Binding-site contacts:
Ligand atom C2 contacts residue ASN100 of chain 1.D at 2.5 Å.
Ligand atom N2 contacts residue ASN100 of chain 1.D at 2.9 Å (h-bond).
Ligand atom O5 contacts residue ASN100 of chain 1.D at 2.4 Å (h-bond).
Ligand atom C3 contacts residue ASN100 of chain 1.D at 3.8 Å.
Ligand atom C5 contacts residue ASN100 of chain 1.D at 3.7 Å.
Ligand atom O7 contacts residue ASN100 of chain 1.D at 2.9 Å (h-bond).
Ligand atom C8 contacts residue PRO98 of chain 1.D at 4.2 Å (hydrophobic).
Ligand atom O5 contacts residue SER102 of chain 1.D at 4.1 Å.
Ligand atom C7 contacts residue ASN100 of chain 1.D at 3.1 Å.
Ligand atom O7 contacts residue TRP103 of chain 1.D at 4.2 Å.
Ligand atom C4 contacts residue ASN100 of chain 1.D at 4.2 Å.
Ligand atom C8 contacts residue ASN100 of chain 1.D at 4.3 Å.
Ligand atom C1 contacts residue ASN100 of chain 1.D at 1.4 Å.

Sequence of chain 1.D:
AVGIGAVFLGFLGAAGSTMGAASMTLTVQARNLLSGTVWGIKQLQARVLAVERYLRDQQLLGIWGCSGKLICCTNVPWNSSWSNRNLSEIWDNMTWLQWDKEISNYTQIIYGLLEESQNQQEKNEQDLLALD

This small molecule binds to this protein.
Small molecule (SMILES): CC(=O)N[C@@H]1[C@@H](O)[C@H](O)[C@@H](CO)O[C@H]1O